Binding-site contacts:
Ligand atom O7 contacts residue THR191 of chain 2.A at 3.5 Å (h-bond).
Ligand atom PAS contacts residue SER56 of chain 1.A at 4.0 Å.
Ligand atom C6 contacts residue LYS105 of chain 1.A at 4.1 Å.
Ligand atom O6 contacts residue LYS105 of chain 1.A at 3.4 Å.
Ligand atom O5 contacts residue HIS81 of chain 3.A at 3.9 Å.
Ligand atom O1 contacts residue HIS81 of chain 3.A at 2.7 Å (h-bond).
Ligand atom C1 contacts residue LYS105 of chain 1.A at 3.6 Å.
Ligand atom OAH contacts residue SER102 of chain 1.A at 4.0 Å.
Ligand atom C8 contacts residue SER187 of chain 2.A at 3.6 Å.
Ligand atom OAC contacts residue SER102 of chain 1.A at 4.2 Å.
Ligand atom C7 contacts residue THR191 of chain 2.A at 3.5 Å.
Ligand atom N2 contacts residue THR191 of chain 2.A at 4.0 Å.
Ligand atom PAS contacts residue LYS105 of chain 1.A at 4.0 Å.
Ligand atom C2 contacts residue LYS105 of chain 1.A at 4.1 Å.
Ligand atom C8 contacts residue SER188 of chain 2.A at 3.9 Å.
Ligand atom OAG contacts residue SER102 of chain 1.A at 2.7 Å (h-bond).
Ligand atom OAH contacts residue TYR101 of chain 1.A at 3.9 Å.
Ligand atom C6 contacts residue LEU53 of chain 1.A at 3.3 Å (hydrophobic).
Ligand atom O4 contacts residue LEU53 of chain 1.A at 4.0 Å.
Ligand atom O1 contacts residue LYS105 of chain 1.A at 2.9 Å (salt-bridge).
Ligand atom PAS contacts residue TYR101 of chain 1.A at 3.5 Å.
Ligand atom PAS contacts residue SER100 of chain 1.A at 3.5 Å.
Ligand atom OAC contacts residue SER56 of chain 1.A at 2.6 Å (h-bond).
Ligand atom O1 contacts residue THR191 of chain 2.A at 3.5 Å.
Ligand atom C8 contacts residue THR191 of chain 2.A at 3.5 Å.
Ligand atom O4 contacts residue GLY54 of chain 1.A at 3.9 Å.
Ligand atom O4 contacts residue GLY55 of chain 1.A at 3.3 Å (h-bond).
Ligand atom OAH contacts residue SER100 of chain 1.A at 2.6 Å (h-bond).
Ligand atom OAG contacts residue SER100 of chain 1.A at 3.6 Å.
Ligand atom OAG contacts residue LYS105 of chain 1.A at 3.8 Å.
Ligand atom C1 contacts residue HIS81 of chain 3.A at 3.4 Å.
Ligand atom PAS contacts residue SER102 of chain 1.A at 3.9 Å.
Ligand atom OAC contacts residue SER100 of chain 1.A at 3.6 Å.
Ligand atom C5 contacts residue GLY54 of chain 1.A at 4.2 Å.
Ligand atom C5 contacts residue LEU53 of chain 1.A at 3.8 Å (hydrophobic).
Ligand atom C8 contacts residue THR85 of chain 3.A at 4.0 Å.
Ligand atom O5 contacts residue LYS105 of chain 1.A at 3.2 Å (salt-bridge).
Ligand atom OAG contacts residue TYR101 of chain 1.A at 3.4 Å (h-bond).
Ligand atom OAH contacts residue LYS105 of chain 1.A at 3.2 Å.
Ligand atom OAC contacts residue TYR101 of chain 1.A at 2.8 Å (h-bond).

Sequence of chain 1.A:
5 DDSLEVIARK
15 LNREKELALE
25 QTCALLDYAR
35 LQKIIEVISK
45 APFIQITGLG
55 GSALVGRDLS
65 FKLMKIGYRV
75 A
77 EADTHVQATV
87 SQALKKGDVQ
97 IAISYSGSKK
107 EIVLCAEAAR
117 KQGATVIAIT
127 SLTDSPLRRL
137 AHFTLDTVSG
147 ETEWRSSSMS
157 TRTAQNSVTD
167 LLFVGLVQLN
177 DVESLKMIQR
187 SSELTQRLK

Sequence of chain 3.A:
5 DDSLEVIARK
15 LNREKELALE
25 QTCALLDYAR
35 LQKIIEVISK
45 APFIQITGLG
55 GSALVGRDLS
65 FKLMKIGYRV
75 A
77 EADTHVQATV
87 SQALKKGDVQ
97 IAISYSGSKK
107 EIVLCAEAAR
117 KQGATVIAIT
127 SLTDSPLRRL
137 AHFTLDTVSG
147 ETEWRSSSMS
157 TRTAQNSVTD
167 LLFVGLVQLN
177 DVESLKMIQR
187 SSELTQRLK

Sequence of chain 2.A:
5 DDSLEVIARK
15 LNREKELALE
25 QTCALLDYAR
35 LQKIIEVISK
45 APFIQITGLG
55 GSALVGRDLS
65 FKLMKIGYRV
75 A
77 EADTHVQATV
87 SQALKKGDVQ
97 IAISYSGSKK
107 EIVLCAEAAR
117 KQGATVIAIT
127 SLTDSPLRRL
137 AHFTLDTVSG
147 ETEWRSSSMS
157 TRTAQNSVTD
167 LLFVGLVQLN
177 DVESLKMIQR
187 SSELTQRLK

The protein below binds the small molecule below.
Small molecule (SMILES): CC(=O)N[C@@H]1[C@@H](O)[C@H](O)[C@@H](COP(=O)(O)O)O[C@H]1O